Sequence of chain 6.A:
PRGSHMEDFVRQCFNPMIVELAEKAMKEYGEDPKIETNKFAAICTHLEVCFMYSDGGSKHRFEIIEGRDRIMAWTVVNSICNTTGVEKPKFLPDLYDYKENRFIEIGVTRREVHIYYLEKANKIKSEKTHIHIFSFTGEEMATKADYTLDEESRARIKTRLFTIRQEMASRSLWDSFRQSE

Binding-site contacts:
Ligand atom C05 contacts residue MET32 of chain 6.A at 4.2 Å (hydrophobic).
Ligand atom C07 contacts residue MET32 of chain 6.A at 4.3 Å (hydrophobic).
Ligand atom O06 contacts residue ILE79 of chain 6.A at 3.8 Å.
Ligand atom C35 contacts residue GLY82 of chain 6.A at 4.3 Å.
Ligand atom C36 contacts residue ARG83 of chain 6.A at 4.0 Å.
Ligand atom C35 contacts residue PHE66 of chain 6.A at 4.3 Å (hydrophobic).
Ligand atom C06 contacts residue ILE79 of chain 6.A at 4.5 Å (hydrophobic).
Ligand atom C34 contacts residue LEU36 of chain 6.A at 4.4 Å (hydrophobic).
Ligand atom C34 contacts residue PHE66 of chain 6.A at 4.1 Å (hydrophobic).
Ligand atom C08 contacts residue MET32 of chain 6.A at 3.8 Å (hydrophobic).
Ligand atom O03 contacts residue MET32 of chain 6.A at 3.9 Å.
Ligand atom C35 contacts residue ARG83 of chain 6.A at 4.3 Å.
Ligand atom C33 contacts residue ILE79 of chain 6.A at 4.1 Å (hydrophobic).
Ligand atom O03 contacts residue PHE66 of chain 6.A at 4.3 Å.
Ligand atom C27 contacts residue MET67 of chain 6.A at 4.4 Å (hydrophobic).
Ligand atom C26 contacts residue PHE66 of chain 6.A at 3.7 Å (hydrophobic).
Ligand atom N04 contacts residue PHE66 of chain 6.A at 4.1 Å.
Ligand atom C28 contacts residue ILE33 of chain 6.A at 4.5 Å (hydrophobic).
Ligand atom C37 contacts residue ILE79 of chain 6.A at 4.1 Å (hydrophobic).
Ligand atom C06 contacts residue PHE66 of chain 6.A at 3.9 Å (hydrophobic).
Ligand atom C04 contacts residue MET32 of chain 6.A at 3.5 Å (hydrophobic).
Ligand atom C05 contacts residue PHE66 of chain 6.A at 4.5 Å (hydrophobic).
Ligand atom C35 contacts residue ILE79 of chain 6.A at 4.0 Å (hydrophobic).
Ligand atom O06 contacts residue ARG83 of chain 6.A at 4.4 Å.
Ligand atom C36 contacts residue ILE79 of chain 6.A at 3.8 Å (hydrophobic).
Ligand atom C06 contacts residue MET32 of chain 6.A at 3.5 Å (hydrophobic).
Ligand atom C05 contacts residue ILE79 of chain 6.A at 4.5 Å (hydrophobic).
Ligand atom C35 contacts residue GLU81 of chain 6.A at 3.8 Å.
Ligand atom C29 contacts residue PHE66 of chain 6.A at 4.2 Å (hydrophobic).
Ligand atom C36 contacts residue GLU81 of chain 6.A at 4.5 Å.
Ligand atom C27 contacts residue PHE66 of chain 6.A at 3.9 Å (hydrophobic).
Ligand atom C28 contacts residue PHE66 of chain 6.A at 3.8 Å (hydrophobic).

The small molecule below binds the protein below.
Small molecule (SMILES): C[C@H](C[C@@H](C[C@H](C[C@@H](C[C@@H](CCN1CCCC1=O)N1CCCC1=O)N1CCCC1=O)N1CCCC1=O)N1CCCC1=O)N1CCCC1=O